Sequence of chain 4.A:
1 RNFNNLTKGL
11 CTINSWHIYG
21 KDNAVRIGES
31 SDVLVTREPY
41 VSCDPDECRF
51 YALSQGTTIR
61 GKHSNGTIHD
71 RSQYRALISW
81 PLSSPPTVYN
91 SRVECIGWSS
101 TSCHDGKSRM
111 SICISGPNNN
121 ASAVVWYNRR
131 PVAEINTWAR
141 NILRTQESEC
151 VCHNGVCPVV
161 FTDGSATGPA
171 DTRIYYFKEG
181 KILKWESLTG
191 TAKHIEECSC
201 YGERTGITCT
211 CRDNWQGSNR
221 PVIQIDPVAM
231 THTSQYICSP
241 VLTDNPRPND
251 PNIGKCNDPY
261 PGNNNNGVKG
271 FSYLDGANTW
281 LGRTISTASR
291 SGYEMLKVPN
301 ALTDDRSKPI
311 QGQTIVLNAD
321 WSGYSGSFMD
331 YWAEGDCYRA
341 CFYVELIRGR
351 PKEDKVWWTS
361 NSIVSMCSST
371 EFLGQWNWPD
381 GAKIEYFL

The small molecule below binds the protein below.
Small molecule (SMILES): CC(=O)N[C@@H]1[C@@H](O)[C@H](O)[C@@H](CO)O[C@H]1O

Binding-site contacts:
Ligand atom C1 contacts residue ASN154 of chain 4.A at 4.0 Å.
Ligand atom C5 contacts residue ASN154 of chain 4.A at 3.4 Å.
Ligand atom C3 contacts residue ASN5 of chain 4.A at 3.8 Å.
Ligand atom N2 contacts residue ASN5 of chain 4.A at 2.9 Å (h-bond).
Ligand atom C3 contacts residue ASN2 of chain 4.A at 4.2 Å.
Ligand atom C2 contacts residue ASN5 of chain 4.A at 2.4 Å.
Ligand atom N2 contacts residue ASN2 of chain 4.A at 3.9 Å.
Ligand atom C7 contacts residue PHE3 of chain 4.A at 3.5 Å (hydrophobic).
Ligand atom C2 contacts residue PHE3 of chain 4.A at 3.9 Å (hydrophobic).
Ligand atom C7 contacts residue ASN5 of chain 4.A at 3.6 Å.
Ligand atom C6 contacts residue ASN154 of chain 4.A at 3.9 Å.
Ligand atom C5 contacts residue ASN5 of chain 4.A at 3.6 Å.
Ligand atom C4 contacts residue ASN5 of chain 4.A at 4.2 Å.
Ligand atom C1 contacts residue ASN5 of chain 4.A at 1.4 Å.
Ligand atom O7 contacts residue ASN5 of chain 4.A at 4.1 Å.
Ligand atom O5 contacts residue ASN154 of chain 4.A at 3.9 Å.
Ligand atom C7 contacts residue ASN2 of chain 4.A at 3.9 Å.
Ligand atom C3 contacts residue PHE3 of chain 4.A at 4.5 Å (hydrophobic).
Ligand atom C8 contacts residue ASN2 of chain 4.A at 3.7 Å.
Ligand atom C4 contacts residue ASN154 of chain 4.A at 4.5 Å.
Ligand atom N2 contacts residue PHE3 of chain 4.A at 2.8 Å (h-bond).
Ligand atom C8 contacts residue PHE3 of chain 4.A at 3.3 Å (hydrophobic).
Ligand atom O3 contacts residue ASN2 of chain 4.A at 3.3 Å (h-bond).
Ligand atom C1 contacts residue PHE3 of chain 4.A at 3.9 Å (hydrophobic).
Ligand atom O5 contacts residue ASN5 of chain 4.A at 2.4 Å (h-bond).